Binding-site contacts:
Ligand atom C14 contacts residue MET356 of chain 1.B at 4.1 Å (hydrophobic).
Ligand atom C7 contacts residue LEU439 of chain 1.B at 3.5 Å (hydrophobic).
Ligand atom N12 contacts residue MET356 of chain 1.B at 3.5 Å.
Ligand atom O16 contacts residue SER74 of chain 1.B at 4.3 Å.
Ligand atom C3 contacts residue HEM1 of chain 1.F at 3.9 Å.
Ligand atom C22 contacts residue MET187 of chain 1.B at 3.9 Å (hydrophobic).
Ligand atom C22 contacts residue THR438 of chain 1.B at 3.9 Å.
Ligand atom C1 contacts residue THR270 of chain 1.B at 4.3 Å.
Ligand atom C13 contacts residue MET356 of chain 1.B at 3.5 Å (hydrophobic).
Ligand atom C22 contacts residue PRO27 of chain 1.B at 3.6 Å (hydrophobic).
Ligand atom C8 contacts residue LEU439 of chain 1.B at 4.2 Å (hydrophobic).
Ligand atom C21 contacts residue LEU190 of chain 1.B at 3.7 Å (hydrophobic).
Ligand atom N2 contacts residue HEM1 of chain 1.F at 4.0 Å.
Ligand atom O15 contacts residue LEU22 of chain 1.B at 3.9 Å.
Ligand atom C3 contacts residue HOA1 of chain 1.H at 3.6 Å.
Ligand atom C1 contacts residue ALA330 of chain 1.B at 4.2 Å (hydrophobic).
Ligand atom C17 contacts residue VAL28 of chain 1.B at 4.1 Å (hydrophobic).
Ligand atom C10 contacts residue ALA332 of chain 1.B at 4.3 Å (hydrophobic).
Ligand atom C6 contacts residue LEU439 of chain 1.B at 3.9 Å (hydrophobic).
Ligand atom C10 contacts residue SER74 of chain 1.B at 3.9 Å.
Ligand atom O15 contacts residue TYR53 of chain 1.B at 2.8 Å (h-bond).
Ligand atom C23 contacts residue VAL28 of chain 1.B at 3.8 Å (hydrophobic).
Ligand atom C11 contacts residue ALA332 of chain 1.B at 4.2 Å (hydrophobic).
Ligand atom C13 contacts residue TYR53 of chain 1.B at 3.7 Å (hydrophobic).
Ligand atom O24 contacts residue ALA332 of chain 1.B at 3.9 Å.
Ligand atom C19 contacts residue PRO27 of chain 1.B at 4.2 Å (hydrophobic).
Ligand atom C10 contacts residue ALA76 of chain 1.B at 4.0 Å (hydrophobic).
Ligand atom C18 contacts residue VAL28 of chain 1.B at 4.3 Å (hydrophobic).
Ligand atom C4 contacts residue LEU77 of chain 1.B at 4.2 Å (hydrophobic).
Ligand atom C09 contacts residue ALA332 of chain 1.B at 3.4 Å (hydrophobic).
Ligand atom C20 contacts residue LEU190 of chain 1.B at 3.5 Å (hydrophobic).
Ligand atom N2 contacts residue HOA1 of chain 1.H at 2.8 Å (h-bond).
Ligand atom C23 contacts residue PRO27 of chain 1.B at 4.2 Å (hydrophobic).
Ligand atom C17 contacts residue LEU31 of chain 1.B at 4.1 Å (hydrophobic).
Ligand atom C1 contacts residue HOA1 of chain 1.H at 3.5 Å.
Ligand atom C17 contacts residue TYR53 of chain 1.B at 4.2 Å (hydrophobic).
Ligand atom C21 contacts residue MET187 of chain 1.B at 3.5 Å (hydrophobic).
Ligand atom C20 contacts residue PRO27 of chain 1.B at 3.6 Å (hydrophobic).
Ligand atom C14 contacts residue TYR53 of chain 1.B at 3.5 Å (hydrophobic).
Ligand atom C21 contacts residue PRO27 of chain 1.B at 3.3 Å (hydrophobic).

Sequence of chain 1.B:
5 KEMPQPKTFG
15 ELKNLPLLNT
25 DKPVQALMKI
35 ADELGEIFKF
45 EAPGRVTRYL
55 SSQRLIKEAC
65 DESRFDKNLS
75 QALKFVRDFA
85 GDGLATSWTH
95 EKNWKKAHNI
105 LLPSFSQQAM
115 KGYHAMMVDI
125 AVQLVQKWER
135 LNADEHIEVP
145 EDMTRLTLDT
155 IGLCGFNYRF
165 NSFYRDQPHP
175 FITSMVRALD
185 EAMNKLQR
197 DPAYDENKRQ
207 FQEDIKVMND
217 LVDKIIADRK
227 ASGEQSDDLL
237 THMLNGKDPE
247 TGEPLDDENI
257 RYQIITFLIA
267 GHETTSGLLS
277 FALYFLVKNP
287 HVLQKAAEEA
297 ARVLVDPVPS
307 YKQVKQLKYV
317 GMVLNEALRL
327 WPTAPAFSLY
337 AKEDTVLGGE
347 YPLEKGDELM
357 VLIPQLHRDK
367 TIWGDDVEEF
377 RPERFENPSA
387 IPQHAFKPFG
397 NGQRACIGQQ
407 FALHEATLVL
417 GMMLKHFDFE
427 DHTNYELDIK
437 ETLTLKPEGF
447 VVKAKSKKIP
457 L

This small molecule binds to this protein.
Small molecule (SMILES): O=C(CCCCCn1ccnc1)N[C@@H](Cc1ccccc1)C(=O)O